Binding-site contacts:
Ligand atom O51 contacts residue MG1 of chain 1.XW at 4.3 Å.
Ligand atom O52 contacts residue MG1 of chain 1.XW at 3.9 Å.
Ligand atom C11 contacts residue MG1 of chain 1.XW at 4.5 Å.
Ligand atom O41 contacts residue LYS2 of chain 1.UB at 4.1 Å.

A protein and the small-molecule ligand that binds it are described below.
Small molecule (SMILES): CN[C@@H]1[C@@H](O)[C@@H](O[C@@H]2[C@@H](O)[C@H](O[C@H]3O[C@H]([C@@H](C)O)[C@@H](O)[C@H](O)[C@H]3N)[C@@H](N)C[C@H]2N)OC[C@]1(C)O

Sequence of chain 1.UB:
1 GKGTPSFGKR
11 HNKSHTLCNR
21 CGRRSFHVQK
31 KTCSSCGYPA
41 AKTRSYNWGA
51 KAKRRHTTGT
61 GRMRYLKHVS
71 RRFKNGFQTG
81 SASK